Binding-site contacts:
Ligand atom C2 contacts residue ASN280 of chain 4.E at 2.5 Å.
Ligand atom C3 contacts residue ASN280 of chain 4.E at 3.8 Å.
Ligand atom C7 contacts residue ASN280 of chain 4.E at 3.9 Å.
Ligand atom C8 contacts residue ARG324 of chain 4.E at 4.2 Å.
Ligand atom O5 contacts residue ASN280 of chain 4.E at 2.4 Å (h-bond).
Ligand atom C8 contacts residue GLY296 of chain 4.E at 4.4 Å.
Ligand atom C1 contacts residue ASN280 of chain 4.E at 1.4 Å.
Ligand atom C5 contacts residue ASN280 of chain 4.E at 3.7 Å.
Ligand atom O7 contacts residue ASN280 of chain 4.E at 4.4 Å.
Ligand atom C4 contacts residue ASN280 of chain 4.E at 4.2 Å.
Ligand atom N2 contacts residue ASN280 of chain 4.E at 2.9 Å (h-bond).

The small molecule below binds the protein below.
Small molecule (SMILES): CC(=O)N[C@H]1[C@H](O[C@H]2[C@H](O)[C@@H](NC(C)=O)CO[C@@H]2CO)O[C@H](CO)[C@@H](O)[C@@H]1O

Sequence of chain 4.E:
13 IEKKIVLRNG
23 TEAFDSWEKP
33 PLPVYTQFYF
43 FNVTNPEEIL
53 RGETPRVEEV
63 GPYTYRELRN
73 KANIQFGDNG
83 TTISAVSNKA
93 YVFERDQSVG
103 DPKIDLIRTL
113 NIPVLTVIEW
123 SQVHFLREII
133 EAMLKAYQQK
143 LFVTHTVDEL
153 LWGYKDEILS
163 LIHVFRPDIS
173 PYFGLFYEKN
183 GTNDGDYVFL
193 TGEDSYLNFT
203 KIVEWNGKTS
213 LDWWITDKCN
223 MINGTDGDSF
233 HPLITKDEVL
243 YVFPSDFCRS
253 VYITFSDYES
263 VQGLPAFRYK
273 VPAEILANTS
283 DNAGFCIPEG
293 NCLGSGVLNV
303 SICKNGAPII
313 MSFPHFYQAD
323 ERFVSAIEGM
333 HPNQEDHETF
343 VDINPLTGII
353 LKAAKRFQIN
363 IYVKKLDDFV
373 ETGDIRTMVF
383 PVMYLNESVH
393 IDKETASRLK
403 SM